Binding-site contacts:
Ligand atom C8 contacts residue TRP262 of chain 1.C at 4.1 Å (hydrophobic).
Ligand atom C1 contacts residue ASN320 of chain 1.D at 1.4 Å.
Ligand atom C6 contacts residue ARG281 of chain 1.C at 3.3 Å.
Ligand atom C4 contacts residue SO41 of chain 1.IA at 3.4 Å.
Ligand atom C3 contacts residue ASN320 of chain 1.D at 3.8 Å.
Ligand atom C8 contacts residue LEU317 of chain 1.D at 3.8 Å (hydrophobic).
Ligand atom O6 contacts residue ARG281 of chain 1.C at 4.0 Å.
Ligand atom C4 contacts residue ASN320 of chain 1.D at 4.2 Å.
Ligand atom O5 contacts residue ASN320 of chain 1.D at 2.3 Å (h-bond).
Ligand atom O2 contacts residue SO41 of chain 1.IA at 4.1 Å.
Ligand atom C7 contacts residue ASN320 of chain 1.D at 3.4 Å.
Ligand atom C2 contacts residue ASN320 of chain 1.D at 2.5 Å.
Ligand atom O4 contacts residue SO41 of chain 1.IA at 3.1 Å (h-bond).
Ligand atom C6 contacts residue SO41 of chain 1.IA at 3.6 Å.
Ligand atom C7 contacts residue ASN316 of chain 1.D at 4.1 Å.
Ligand atom C1 contacts residue ASN316 of chain 1.D at 4.0 Å.
Ligand atom O6 contacts residue ARG281 of chain 1.C at 3.4 Å (salt-bridge).
Ligand atom C6 contacts residue ARG281 of chain 1.C at 3.8 Å.
Ligand atom C5 contacts residue ASN320 of chain 1.D at 3.6 Å.
Ligand atom N2 contacts residue ASN320 of chain 1.D at 3.0 Å (h-bond).
Ligand atom O7 contacts residue MET285 of chain 1.C at 3.6 Å.
Ligand atom N2 contacts residue ASN316 of chain 1.D at 4.0 Å.
Ligand atom O7 contacts residue ASN320 of chain 1.D at 3.3 Å (h-bond).
Ligand atom C3 contacts residue SO41 of chain 1.IA at 4.2 Å.
Ligand atom C7 contacts residue LEU317 of chain 1.D at 4.4 Å (hydrophobic).
Ligand atom O7 contacts residue TRP262 of chain 1.C at 4.2 Å.
Ligand atom C5 contacts residue SO41 of chain 1.IA at 4.2 Å.
Ligand atom O3 contacts residue SO41 of chain 1.IA at 4.0 Å.
Ligand atom C8 contacts residue ASN316 of chain 1.D at 4.0 Å.

Sequence of chain 1.C:
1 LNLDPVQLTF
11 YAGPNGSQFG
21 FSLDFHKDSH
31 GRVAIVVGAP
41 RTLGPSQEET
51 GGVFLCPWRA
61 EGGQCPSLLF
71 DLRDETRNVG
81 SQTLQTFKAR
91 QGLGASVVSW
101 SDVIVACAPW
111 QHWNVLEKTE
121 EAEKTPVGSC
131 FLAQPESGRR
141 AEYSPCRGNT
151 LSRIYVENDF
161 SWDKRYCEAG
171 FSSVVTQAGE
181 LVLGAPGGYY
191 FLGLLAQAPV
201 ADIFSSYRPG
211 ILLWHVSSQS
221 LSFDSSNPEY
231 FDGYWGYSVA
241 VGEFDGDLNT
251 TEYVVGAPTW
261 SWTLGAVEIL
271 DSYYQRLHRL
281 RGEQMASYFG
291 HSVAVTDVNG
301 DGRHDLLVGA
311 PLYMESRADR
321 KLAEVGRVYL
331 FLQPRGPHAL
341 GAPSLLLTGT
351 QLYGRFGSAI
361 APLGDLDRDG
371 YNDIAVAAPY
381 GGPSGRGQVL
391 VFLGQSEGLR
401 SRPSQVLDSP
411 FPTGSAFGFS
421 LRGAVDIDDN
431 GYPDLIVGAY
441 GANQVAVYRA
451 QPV

Sequence of chain 1.D:
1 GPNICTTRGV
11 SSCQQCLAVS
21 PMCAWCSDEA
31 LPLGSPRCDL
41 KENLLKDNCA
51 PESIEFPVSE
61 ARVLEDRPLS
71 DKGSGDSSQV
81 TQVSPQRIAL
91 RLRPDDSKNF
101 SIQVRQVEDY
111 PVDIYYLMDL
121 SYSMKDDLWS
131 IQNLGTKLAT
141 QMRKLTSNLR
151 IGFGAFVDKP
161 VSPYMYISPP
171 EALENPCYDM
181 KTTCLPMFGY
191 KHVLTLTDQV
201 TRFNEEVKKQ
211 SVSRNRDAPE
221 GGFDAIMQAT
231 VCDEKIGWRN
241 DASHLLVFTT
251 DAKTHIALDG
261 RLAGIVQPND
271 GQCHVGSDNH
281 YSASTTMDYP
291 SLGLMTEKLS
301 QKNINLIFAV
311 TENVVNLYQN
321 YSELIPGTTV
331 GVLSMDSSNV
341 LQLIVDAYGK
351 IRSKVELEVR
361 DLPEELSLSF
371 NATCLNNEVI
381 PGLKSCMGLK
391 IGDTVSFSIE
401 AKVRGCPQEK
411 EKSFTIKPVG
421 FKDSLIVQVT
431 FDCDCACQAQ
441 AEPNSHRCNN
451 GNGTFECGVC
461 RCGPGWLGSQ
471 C

This small molecule binds to this protein.
Small molecule (SMILES): CC(=O)N[C@H]1[C@H](O[C@H]2[C@H](O)[C@@H](NC(C)=O)CO[C@@H]2CO)O[C@H](CO)[C@@H](O[C@@H]2O[C@H](CO)[C@@H](O)[C@H](O[C@H]3O[C@H](CO)[C@@H](O)[C@H](O)[C@@H]3O)[C@@H]2O)[C@@H]1O